Sequence of chain 1.A:
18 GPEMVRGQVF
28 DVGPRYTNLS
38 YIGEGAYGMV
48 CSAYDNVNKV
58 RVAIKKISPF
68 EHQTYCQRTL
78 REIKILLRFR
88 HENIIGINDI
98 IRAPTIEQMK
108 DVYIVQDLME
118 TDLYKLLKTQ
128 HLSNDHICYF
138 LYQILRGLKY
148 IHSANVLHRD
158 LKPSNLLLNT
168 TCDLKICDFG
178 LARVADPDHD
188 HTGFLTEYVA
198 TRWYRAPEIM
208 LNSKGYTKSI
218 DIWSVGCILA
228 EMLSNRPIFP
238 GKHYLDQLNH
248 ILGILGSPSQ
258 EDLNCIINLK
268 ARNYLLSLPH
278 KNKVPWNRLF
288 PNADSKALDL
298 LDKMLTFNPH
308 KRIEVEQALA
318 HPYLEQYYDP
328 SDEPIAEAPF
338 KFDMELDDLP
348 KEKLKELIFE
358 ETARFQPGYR

A small-molecule ligand and the protein it binds are described below.
Small molecule (SMILES): Nc1ncnc2c1c(I)cn2[C@@H]1O[C@H](CO)[C@@H](O)[C@H]1O

Binding-site contacts:
Ligand atom C6 contacts residue LEU164 of chain 1.A at 3.8 Å (hydrophobic).
Ligand atom C6 contacts residue ASP114 of chain 1.A at 3.9 Å.
Ligand atom C8 contacts residue VAL47 of chain 1.A at 4.0 Å (hydrophobic).
Ligand atom N6 contacts residue MET116 of chain 1.A at 4.0 Å.
Ligand atom N3 contacts residue MET116 of chain 1.A at 4.0 Å.
Ligand atom N3 contacts residue LEU164 of chain 1.A at 4.2 Å.
Ligand atom N9 contacts residue LEU164 of chain 1.A at 4.1 Å.
Ligand atom O2' contacts residue ASP119 of chain 1.A at 3.8 Å.
Ligand atom O3' contacts residue ILE39 of chain 1.A at 4.0 Å.
Ligand atom C3' contacts residue ASP119 of chain 1.A at 3.4 Å.
Ligand atom C2' contacts residue ASP119 of chain 1.A at 3.7 Å.
Ligand atom N6 contacts residue ASP114 of chain 1.A at 2.8 Å (salt-bridge).
Ligand atom IAE contacts residue GLN113 of chain 1.A at 2.9 Å.
Ligand atom C2 contacts residue ILE39 of chain 1.A at 4.1 Å (hydrophobic).
Ligand atom O2' contacts residue ILE39 of chain 1.A at 4.0 Å.
Ligand atom O4' contacts residue VAL47 of chain 1.A at 4.2 Å.
Ligand atom C2 contacts residue LEU115 of chain 1.A at 4.0 Å (hydrophobic).
Ligand atom N6 contacts residue LEU164 of chain 1.A at 3.7 Å.
Ligand atom C7 contacts residue LEU164 of chain 1.A at 4.1 Å (hydrophobic).
Ligand atom N1 contacts residue ASP114 of chain 1.A at 4.0 Å.
Ligand atom O5' contacts residue ASP119 of chain 1.A at 3.0 Å (salt-bridge).
Ligand atom C4 contacts residue LEU164 of chain 1.A at 3.9 Å (hydrophobic).
Ligand atom O3' contacts residue LYS122 of chain 1.A at 4.2 Å.
Ligand atom N6 contacts residue ALA60 of chain 1.A at 3.5 Å.
Ligand atom N1 contacts residue MET116 of chain 1.A at 2.9 Å (h-bond).
Ligand atom N9 contacts residue VAL47 of chain 1.A at 4.1 Å.
Ligand atom IAE contacts residue LYS62 of chain 1.A at 4.0 Å.
Ligand atom O2' contacts residue LYS122 of chain 1.A at 3.1 Å (salt-bridge).
Ligand atom C5' contacts residue SER161 of chain 1.A at 3.8 Å.
Ligand atom C5' contacts residue ASP119 of chain 1.A at 4.2 Å.
Ligand atom N1 contacts residue ALA60 of chain 1.A at 4.0 Å.
Ligand atom C1' contacts residue ILE39 of chain 1.A at 3.7 Å (hydrophobic).
Ligand atom N3 contacts residue ILE39 of chain 1.A at 3.9 Å.
Ligand atom O5' contacts residue SER161 of chain 1.A at 2.8 Å (h-bond).
Ligand atom N6 contacts residue ILE92 of chain 1.A at 4.0 Å.
Ligand atom C2 contacts residue MET116 of chain 1.A at 3.0 Å (hydrophobic).
Ligand atom C6 contacts residue MET116 of chain 1.A at 3.9 Å (hydrophobic).
Ligand atom C6 contacts residue ALA60 of chain 1.A at 3.7 Å (hydrophobic).
Ligand atom C5 contacts residue LEU164 of chain 1.A at 3.9 Å (hydrophobic).
Ligand atom N1 contacts residue LEU115 of chain 1.A at 3.9 Å.